Sequence of chain 16.A:
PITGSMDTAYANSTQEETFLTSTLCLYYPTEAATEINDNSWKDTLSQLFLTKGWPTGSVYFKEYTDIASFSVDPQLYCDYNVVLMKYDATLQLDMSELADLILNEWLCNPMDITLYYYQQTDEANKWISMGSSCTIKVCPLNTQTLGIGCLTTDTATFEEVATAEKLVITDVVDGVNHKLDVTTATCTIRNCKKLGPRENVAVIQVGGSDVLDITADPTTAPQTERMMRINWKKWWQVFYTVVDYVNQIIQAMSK

The small molecule below binds the protein below.
Small molecule (SMILES): CC(=O)N[C@H]1[C@H](O[C@H]2[C@H](O)[C@@H](NC(C)=O)CO[C@@H]2CO)O[C@H](CO)[C@@H](O)[C@@H]1O

Binding-site contacts:
Ligand atom C1 contacts residue ASN12 of chain 16.A at 2.1 Å.
Ligand atom O5 contacts residue ASN12 of chain 16.A at 2.5 Å (h-bond).
Ligand atom O7 contacts residue ASN12 of chain 16.A at 4.2 Å.
Ligand atom C5 contacts residue ASN12 of chain 16.A at 3.9 Å.
Ligand atom C2 contacts residue ASN12 of chain 16.A at 3.5 Å.
Ligand atom N2 contacts residue ASN12 of chain 16.A at 4.0 Å.
Ligand atom C7 contacts residue ASN12 of chain 16.A at 4.3 Å.